A protein and the small-molecule ligand that binds it are described below.
Small molecule (SMILES): N[C@@H](Cc1c[nH]c[nH+]1)C(=O)O

Sequence of chain 2.D:
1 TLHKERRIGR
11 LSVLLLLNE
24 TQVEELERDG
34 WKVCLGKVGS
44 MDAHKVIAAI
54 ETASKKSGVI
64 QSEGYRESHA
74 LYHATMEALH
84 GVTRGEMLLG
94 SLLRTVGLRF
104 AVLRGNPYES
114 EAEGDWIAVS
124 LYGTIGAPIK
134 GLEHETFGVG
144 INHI

Binding-site contacts:
Ligand atom CB contacts residue GLY129 of chain 1.D at 3.5 Å.
Ligand atom CE1 contacts residue ALA130 of chain 1.D at 3.2 Å (hydrophobic).
Ligand atom CE1 contacts residue TYR68 of chain 2.D at 3.5 Å (hydrophobic).
Ligand atom C contacts residue ARG87 of chain 1.D at 3.4 Å.
Ligand atom CD2 contacts residue ALA130 of chain 1.D at 3.4 Å (hydrophobic).
Ligand atom N contacts residue MG1 of chain 1.G at 2.4 Å.
Ligand atom ND1 contacts residue TYR68 of chain 2.D at 2.6 Å (h-bond).
Ligand atom CG contacts residue GLY129 of chain 1.D at 3.3 Å.
Ligand atom C contacts residue HIS137 of chain 1.D at 3.9 Å.
Ligand atom CD2 contacts residue LEU96 of chain 1.D at 4.0 Å (hydrophobic).
Ligand atom CA contacts residue MG1 of chain 1.G at 3.3 Å.
Ligand atom O contacts residue HIS137 of chain 1.D at 3.2 Å (h-bond).
Ligand atom CD2 contacts residue ARG97 of chain 1.D at 3.7 Å.
Ligand atom CG contacts residue ALA130 of chain 1.D at 3.6 Å (hydrophobic).
Ligand atom CD2 contacts residue GLY129 of chain 1.D at 3.5 Å.
Ligand atom O contacts residue MG1 of chain 1.G at 2.4 Å.
Ligand atom CB contacts residue TYR68 of chain 2.D at 4.0 Å (hydrophobic).
Ligand atom CE1 contacts residue GLY129 of chain 1.D at 3.8 Å.
Ligand atom NE2 contacts residue TYR75 of chain 2.D at 3.4 Å.
Ligand atom C contacts residue HIS76 of chain 2.D at 4.0 Å.
Ligand atom OXT contacts residue ARG87 of chain 1.D at 2.9 Å (salt-bridge).
Ligand atom CA contacts residue HIS76 of chain 2.D at 3.8 Å.
Ligand atom NE2 contacts residue GLY129 of chain 1.D at 3.7 Å.
Ligand atom CD2 contacts residue TYR75 of chain 2.D at 3.4 Å (hydrophobic).
Ligand atom C contacts residue MG1 of chain 1.G at 3.2 Å.
Ligand atom CG contacts residue TYR68 of chain 2.D at 3.7 Å (hydrophobic).
Ligand atom ND1 contacts residue GLY129 of chain 1.D at 3.4 Å.
Ligand atom N contacts residue HIS76 of chain 2.D at 3.3 Å (h-bond).
Ligand atom N contacts residue HIS137 of chain 1.D at 3.4 Å (h-bond).
Ligand atom OXT contacts residue ILE128 of chain 1.D at 3.3 Å.
Ligand atom CA contacts residue TYR75 of chain 2.D at 3.6 Å (hydrophobic).
Ligand atom C contacts residue ARG97 of chain 1.D at 3.6 Å.
Ligand atom N contacts residue HIS72 of chain 2.D at 3.4 Å.
Ligand atom O contacts residue ARG87 of chain 1.D at 2.8 Å (salt-bridge).
Ligand atom OXT contacts residue ARG97 of chain 1.D at 2.6 Å (salt-bridge).
Ligand atom N contacts residue TYR68 of chain 2.D at 3.1 Å (h-bond).
Ligand atom CG contacts residue TYR75 of chain 2.D at 4.0 Å (hydrophobic).
Ligand atom O contacts residue HIS76 of chain 2.D at 3.4 Å (h-bond).
Ligand atom NE2 contacts residue ALA130 of chain 1.D at 3.2 Å (h-bond).
Ligand atom ND1 contacts residue ALA130 of chain 1.D at 3.4 Å (h-bond).

Sequence of chain 1.D:
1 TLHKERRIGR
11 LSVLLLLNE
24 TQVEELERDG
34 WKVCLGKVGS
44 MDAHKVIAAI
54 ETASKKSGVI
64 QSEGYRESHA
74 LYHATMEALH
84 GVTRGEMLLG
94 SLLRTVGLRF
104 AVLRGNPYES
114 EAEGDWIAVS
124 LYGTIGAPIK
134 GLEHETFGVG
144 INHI